The protein below binds the small molecule below.
Small molecule (SMILES): CNc1nc2cc3nc[nH]c(=O)c3cc2[nH]1

Binding-site contacts:
Ligand atom O1 contacts residue ASP156 of chain 2.A at 3.7 Å.
Ligand atom N2 contacts residue VAL233 of chain 2.A at 3.7 Å.
Ligand atom C8 contacts residue TYR106 of chain 2.A at 3.5 Å (hydrophobic).
Ligand atom N2 contacts residue ALA232 of chain 2.A at 3.5 Å (h-bond).
Ligand atom N3 contacts residue TYR106 of chain 2.A at 3.8 Å.
Ligand atom N2 contacts residue LEU231 of chain 2.A at 2.8 Å (h-bond).
Ligand atom C5 contacts residue ALA232 of chain 2.A at 3.5 Å (hydrophobic).
Ligand atom C4 contacts residue MET260 of chain 2.A at 3.9 Å (hydrophobic).
Ligand atom C6 contacts residue GLY261 of chain 2.A at 3.4 Å.
Ligand atom N5 contacts residue ASP156 of chain 2.A at 2.7 Å (salt-bridge).
Ligand atom C6 contacts residue ALA232 of chain 2.A at 3.7 Å (hydrophobic).
Ligand atom O1 contacts residue GLY230 of chain 2.A at 2.6 Å (h-bond).
Ligand atom N1 contacts residue TYR106 of chain 2.A at 3.8 Å.
Ligand atom C4 contacts residue TYR106 of chain 2.A at 3.6 Å (hydrophobic).
Ligand atom O1 contacts residue GLY229 of chain 2.A at 3.2 Å.
Ligand atom C5 contacts residue LEU231 of chain 2.A at 3.7 Å (hydrophobic).
Ligand atom C3 contacts residue TYR106 of chain 2.A at 3.8 Å (hydrophobic).
Ligand atom N2 contacts residue MET260 of chain 2.A at 3.7 Å.
Ligand atom C5 contacts residue MET260 of chain 2.A at 3.8 Å (hydrophobic).
Ligand atom C3 contacts residue CYS158 of chain 2.A at 3.5 Å (hydrophobic).
Ligand atom N3 contacts residue ALA232 of chain 2.A at 2.7 Å (h-bond).
Ligand atom O1 contacts residue GLN203 of chain 2.A at 2.9 Å (h-bond).
Ligand atom N4 contacts residue GLY261 of chain 2.A at 3.7 Å.
Ligand atom O1 contacts residue CYS158 of chain 2.A at 3.4 Å (h-bond).
Ligand atom N2 contacts residue TYR106 of chain 2.A at 3.6 Å (h-bond).
Ligand atom N1 contacts residue MET260 of chain 2.A at 3.5 Å.
Ligand atom N4 contacts residue TYR106 of chain 2.A at 3.5 Å.
Ligand atom C9 contacts residue ASP156 of chain 2.A at 3.7 Å.
Ligand atom C2 contacts residue TYR106 of chain 2.A at 3.8 Å (hydrophobic).
Ligand atom C10 contacts residue ASP156 of chain 2.A at 3.4 Å.
Ligand atom C5 contacts residue TYR106 of chain 2.A at 3.4 Å (hydrophobic).
Ligand atom C4 contacts residue LEU231 of chain 2.A at 3.7 Å (hydrophobic).
Ligand atom C1 contacts residue TYR106 of chain 2.A at 3.4 Å (hydrophobic).
Ligand atom C10 contacts residue MET260 of chain 2.A at 3.6 Å (hydrophobic).
Ligand atom C7 contacts residue TYR106 of chain 2.A at 3.4 Å (hydrophobic).
Ligand atom N3 contacts residue GLY261 of chain 2.A at 3.8 Å.
Ligand atom N5 contacts residue MET260 of chain 2.A at 3.8 Å.
Ligand atom C9 contacts residue CYS158 of chain 2.A at 3.6 Å (hydrophobic).
Ligand atom C9 contacts residue GLY230 of chain 2.A at 3.8 Å.
Ligand atom C3 contacts residue GLY230 of chain 2.A at 3.8 Å.

Sequence of chain 2.A:
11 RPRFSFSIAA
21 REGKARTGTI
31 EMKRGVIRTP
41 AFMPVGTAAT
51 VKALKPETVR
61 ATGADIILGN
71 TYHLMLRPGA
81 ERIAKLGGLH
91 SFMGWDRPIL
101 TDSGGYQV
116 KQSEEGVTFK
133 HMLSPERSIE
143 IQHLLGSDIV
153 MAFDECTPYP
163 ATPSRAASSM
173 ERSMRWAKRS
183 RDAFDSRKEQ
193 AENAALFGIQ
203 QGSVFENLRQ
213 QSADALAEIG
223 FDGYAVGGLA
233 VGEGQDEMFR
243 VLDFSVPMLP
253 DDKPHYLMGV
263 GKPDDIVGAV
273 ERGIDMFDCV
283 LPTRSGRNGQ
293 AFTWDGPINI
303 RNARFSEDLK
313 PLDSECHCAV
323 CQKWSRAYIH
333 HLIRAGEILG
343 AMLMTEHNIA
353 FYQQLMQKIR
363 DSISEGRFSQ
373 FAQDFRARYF